Sequence of chain 1.D:
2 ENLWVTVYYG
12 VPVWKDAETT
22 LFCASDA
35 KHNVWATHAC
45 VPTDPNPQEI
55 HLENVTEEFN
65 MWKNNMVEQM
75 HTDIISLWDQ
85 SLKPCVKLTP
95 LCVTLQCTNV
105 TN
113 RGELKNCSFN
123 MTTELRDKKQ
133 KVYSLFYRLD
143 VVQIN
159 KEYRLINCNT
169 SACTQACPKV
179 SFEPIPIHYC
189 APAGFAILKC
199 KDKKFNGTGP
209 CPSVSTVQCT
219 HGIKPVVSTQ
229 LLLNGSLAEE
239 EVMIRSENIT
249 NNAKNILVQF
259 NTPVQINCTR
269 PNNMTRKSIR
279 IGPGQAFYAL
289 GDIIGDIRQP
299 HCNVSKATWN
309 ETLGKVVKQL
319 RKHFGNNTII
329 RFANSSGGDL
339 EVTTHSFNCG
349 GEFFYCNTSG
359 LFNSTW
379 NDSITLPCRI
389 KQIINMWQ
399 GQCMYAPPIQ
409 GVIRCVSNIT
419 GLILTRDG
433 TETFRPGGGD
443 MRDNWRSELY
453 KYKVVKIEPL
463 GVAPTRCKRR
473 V

A small-molecule ligand and the protein it binds are described below.
Small molecule (SMILES): CC(=O)N[C@@H]1[C@@H](O)[C@H](O)[C@@H](CO)O[C@H]1O

Binding-site contacts:
Ligand atom C1 contacts residue ASN122 of chain 1.D at 1.4 Å.
Ligand atom C3 contacts residue ASN122 of chain 1.D at 3.8 Å.
Ligand atom C2 contacts residue ASN122 of chain 1.D at 2.5 Å.
Ligand atom O5 contacts residue ASN122 of chain 1.D at 2.4 Å (h-bond).
Ligand atom C8 contacts residue ASN122 of chain 1.D at 3.8 Å.
Ligand atom C8 contacts residue GLN100 of chain 1.D at 4.0 Å.
Ligand atom O7 contacts residue ASN122 of chain 1.D at 4.0 Å.
Ligand atom C8 contacts residue SER120 of chain 1.D at 3.7 Å.
Ligand atom N2 contacts residue ASN122 of chain 1.D at 2.9 Å (h-bond).
Ligand atom C4 contacts residue ASN122 of chain 1.D at 4.2 Å.
Ligand atom N2 contacts residue LYS133 of chain 1.D at 4.1 Å.
Ligand atom C7 contacts residue GLN100 of chain 1.D at 4.2 Å.
Ligand atom C8 contacts residue LYS133 of chain 1.D at 3.7 Å.
Ligand atom C5 contacts residue ASN122 of chain 1.D at 3.7 Å.
Ligand atom C8 contacts residue PHE121 of chain 1.D at 3.7 Å (hydrophobic).
Ligand atom O7 contacts residue GLN100 of chain 1.D at 3.8 Å.
Ligand atom C7 contacts residue ASN122 of chain 1.D at 3.6 Å.
Ligand atom C7 contacts residue LYS133 of chain 1.D at 4.4 Å.